Binding-site contacts:
Ligand atom C7 contacts residue CYS38 of chain 2.A at 4.5 Å (hydrophobic).
Ligand atom C3 contacts residue ALA135 of chain 2.A at 4.5 Å (hydrophobic).
Ligand atom C8 contacts residue TYR78 of chain 2.A at 3.8 Å (hydrophobic).
Ligand atom O7 contacts residue CYS136 of chain 2.A at 3.0 Å (h-bond).
Ligand atom C8 contacts residue LYS39 of chain 2.A at 4.2 Å.
Ligand atom C7 contacts residue TYR78 of chain 2.A at 3.9 Å (hydrophobic).
Ligand atom C2 contacts residue CYS136 of chain 2.A at 3.3 Å (hydrophobic).
Ligand atom C5 contacts residue ASN80 of chain 2.A at 3.5 Å.
Ligand atom C8 contacts residue GLY137 of chain 2.A at 4.4 Å.
Ligand atom O7 contacts residue LYS40 of chain 2.A at 4.4 Å.
Ligand atom O7 contacts residue ALA135 of chain 2.A at 4.1 Å.
Ligand atom C4 contacts residue ASN80 of chain 2.A at 4.2 Å.
Ligand atom C3 contacts residue ASN80 of chain 2.A at 3.9 Å.
Ligand atom C8 contacts residue CYS136 of chain 2.A at 3.4 Å (hydrophobic).
Ligand atom C1 contacts residue CYS136 of chain 2.A at 3.9 Å (hydrophobic).
Ligand atom C7 contacts residue ASN80 of chain 2.A at 3.8 Å.
Ligand atom C2 contacts residue TYR78 of chain 2.A at 3.9 Å (hydrophobic).
Ligand atom C8 contacts residue CYS38 of chain 2.A at 3.2 Å (hydrophobic).
Ligand atom N2 contacts residue ASN80 of chain 2.A at 2.9 Å (h-bond).
Ligand atom C1 contacts residue ASN80 of chain 2.A at 1.5 Å.
Ligand atom C4 contacts residue ALA135 of chain 2.A at 4.2 Å (hydrophobic).
Ligand atom O3 contacts residue TYR78 of chain 2.A at 4.4 Å.
Ligand atom N2 contacts residue TYR78 of chain 2.A at 3.0 Å (h-bond).
Ligand atom C2 contacts residue ALA135 of chain 2.A at 4.4 Å (hydrophobic).
Ligand atom O3 contacts residue CYS136 of chain 2.A at 3.8 Å.
Ligand atom C6 contacts residue LYS40 of chain 2.A at 3.8 Å.
Ligand atom O6 contacts residue ASN80 of chain 2.A at 4.4 Å.
Ligand atom C1 contacts residue TYR78 of chain 2.A at 3.5 Å (hydrophobic).
Ligand atom C3 contacts residue TYR78 of chain 2.A at 4.0 Å (hydrophobic).
Ligand atom O6 contacts residue LYS40 of chain 2.A at 3.2 Å (salt-bridge).
Ligand atom O5 contacts residue ASN80 of chain 2.A at 2.3 Å (h-bond).
Ligand atom N2 contacts residue CYS136 of chain 2.A at 3.3 Å (h-bond).
Ligand atom C7 contacts residue CYS136 of chain 2.A at 3.0 Å (hydrophobic).
Ligand atom O6 contacts residue GLN108 of chain 2.A at 3.9 Å.
Ligand atom C2 contacts residue ASN80 of chain 2.A at 2.4 Å.
Ligand atom O5 contacts residue ARG134 of chain 2.A at 4.3 Å.
Ligand atom O3 contacts residue ALA135 of chain 2.A at 4.0 Å.
Ligand atom O7 contacts residue ASN80 of chain 2.A at 4.4 Å.

The protein below binds the small molecule below.
Small molecule (SMILES): CC(=O)N[C@H]1[C@H](O[C@H]2[C@H](O)[C@@H](NC(C)=O)CO[C@@H]2CO)O[C@H](CO)[C@@H](O)[C@@H]1O

Sequence of chain 2.A:
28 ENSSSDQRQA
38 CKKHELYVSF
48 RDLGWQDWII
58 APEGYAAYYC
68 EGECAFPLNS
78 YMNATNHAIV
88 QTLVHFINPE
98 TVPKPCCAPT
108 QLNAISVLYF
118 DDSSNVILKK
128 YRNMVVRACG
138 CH